Sequence of chain 1.M:
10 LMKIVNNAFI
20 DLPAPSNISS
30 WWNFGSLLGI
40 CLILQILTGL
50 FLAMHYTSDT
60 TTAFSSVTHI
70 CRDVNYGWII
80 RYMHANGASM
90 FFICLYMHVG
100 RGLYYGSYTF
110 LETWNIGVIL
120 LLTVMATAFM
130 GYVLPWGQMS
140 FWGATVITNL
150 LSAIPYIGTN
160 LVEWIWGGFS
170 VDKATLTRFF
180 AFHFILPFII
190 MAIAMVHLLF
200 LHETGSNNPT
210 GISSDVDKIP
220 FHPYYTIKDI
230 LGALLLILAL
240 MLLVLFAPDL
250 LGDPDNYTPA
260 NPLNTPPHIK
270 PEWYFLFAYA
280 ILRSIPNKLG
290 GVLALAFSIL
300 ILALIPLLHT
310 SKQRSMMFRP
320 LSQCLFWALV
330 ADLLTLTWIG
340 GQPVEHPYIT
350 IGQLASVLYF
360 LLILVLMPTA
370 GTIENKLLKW

Binding-site contacts:
Ligand atom C16 contacts residue HEM1 of chain 1.LA at 3.8 Å.
Ligand atom CL contacts residue ILE27 of chain 1.M at 3.8 Å.
Ligand atom C1 contacts residue MET190 of chain 1.M at 3.7 Å (hydrophobic).
Ligand atom O10 contacts residue PHE18 of chain 1.M at 3.4 Å.
Ligand atom C17 contacts residue PHE220 of chain 1.M at 3.9 Å (hydrophobic).
Ligand atom C11 contacts residue PHE18 of chain 1.M at 3.3 Å (hydrophobic).
Ligand atom C4 contacts residue GLY38 of chain 1.M at 3.8 Å.
Ligand atom C9 contacts residue ILE42 of chain 1.M at 4.0 Å (hydrophobic).
Ligand atom O28 contacts residue ASP228 of chain 1.M at 2.5 Å (salt-bridge).
Ligand atom F23 contacts residue ALA193 of chain 1.M at 4.0 Å.
Ligand atom C26 contacts residue SER205 of chain 1.M at 3.3 Å.
Ligand atom C18 contacts residue PHE220 of chain 1.M at 3.6 Å (hydrophobic).
Ligand atom F25 contacts residue MET190 of chain 1.M at 3.2 Å.
Ligand atom O28 contacts residue PHE220 of chain 1.M at 3.8 Å.
Ligand atom O3 contacts residue GLY38 of chain 1.M at 3.9 Å.
Ligand atom C18 contacts residue ASP228 of chain 1.M at 3.6 Å.
Ligand atom C15 contacts residue HEM1 of chain 1.LA at 3.4 Å.
Ligand atom C6 contacts residue PHE18 of chain 1.M at 3.9 Å (hydrophobic).
Ligand atom C19 contacts residue PHE220 of chain 1.M at 3.7 Å (hydrophobic).
Ligand atom C29 contacts residue HIS201 of chain 1.M at 3.3 Å.
Ligand atom C12 contacts residue PHE18 of chain 1.M at 3.6 Å (hydrophobic).
Ligand atom CL contacts residue TRP31 of chain 1.M at 3.7 Å.
Ligand atom O28 contacts residue SER35 of chain 1.M at 2.9 Å (h-bond).
Ligand atom C13 contacts residue PHE220 of chain 1.M at 3.5 Å (hydrophobic).
Ligand atom CL contacts residue ASP228 of chain 1.M at 4.0 Å.
Ligand atom C8 contacts residue GLY38 of chain 1.M at 4.0 Å.
Ligand atom C29 contacts residue PHE18 of chain 1.M at 3.9 Å (hydrophobic).
Ligand atom F23 contacts residue MET194 of chain 1.M at 4.0 Å.
Ligand atom F24 contacts residue MET190 of chain 1.M at 3.1 Å.
Ligand atom F24 contacts residue LEU41 of chain 1.M at 3.2 Å.
Ligand atom C16 contacts residue PHE18 of chain 1.M at 3.8 Å (hydrophobic).
Ligand atom C18 contacts residue SER35 of chain 1.M at 4.0 Å.
Ligand atom F23 contacts residue MET190 of chain 1.M at 3.9 Å.
Ligand atom C9 contacts residue GLY38 of chain 1.M at 3.3 Å.
Ligand atom C7 contacts residue PHE18 of chain 1.M at 4.0 Å (hydrophobic).
Ligand atom C6 contacts residue LEU197 of chain 1.M at 3.8 Å (hydrophobic).
Ligand atom C13 contacts residue PHE18 of chain 1.M at 3.9 Å (hydrophobic).
Ligand atom N30 contacts residue LEU21 of chain 1.M at 4.0 Å.
Ligand atom C15 contacts residue PHE18 of chain 1.M at 4.0 Å (hydrophobic).
Ligand atom C5 contacts residue LEU197 of chain 1.M at 3.9 Å (hydrophobic).

This small molecule binds to this protein.
Small molecule (SMILES): Cc1nc(C)c(-c2ccc(Oc3ccc(OC(F)(F)F)cc3)cc2)c(O)c1Cl